A protein and the small-molecule ligand that binds it are described below.
Small molecule (SMILES): O=c1[nH][nH]c2cc(Nc3ncc(Nc4ccccc4)c(Nc4cc(C5CC5)n[nH]4)n3)ccc12

Sequence of chain 1.A:
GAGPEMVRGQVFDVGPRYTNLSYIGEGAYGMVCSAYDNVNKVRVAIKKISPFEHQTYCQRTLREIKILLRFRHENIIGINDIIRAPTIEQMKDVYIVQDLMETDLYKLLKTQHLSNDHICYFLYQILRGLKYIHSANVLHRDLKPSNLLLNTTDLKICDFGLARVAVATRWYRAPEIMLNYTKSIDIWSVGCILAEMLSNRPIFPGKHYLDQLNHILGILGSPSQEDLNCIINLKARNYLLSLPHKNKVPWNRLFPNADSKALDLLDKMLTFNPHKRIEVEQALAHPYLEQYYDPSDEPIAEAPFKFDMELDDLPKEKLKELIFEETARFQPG

Binding-site contacts:
Ligand atom N1 contacts residue ASP167 of chain 1.A at 2.8 Å (salt-bridge).
Ligand atom N7 contacts residue LEU156 of chain 1.A at 3.6 Å.
Ligand atom C12 contacts residue ALA52 of chain 1.A at 3.7 Å (hydrophobic).
Ligand atom N8 contacts residue GLU109 of chain 1.A at 3.0 Å (salt-bridge).
Ligand atom N5 contacts residue MET108 of chain 1.A at 3.2 Å (h-bond).
Ligand atom C1 contacts residue ASP167 of chain 1.A at 3.6 Å.
Ligand atom C10 contacts residue ALA52 of chain 1.A at 3.4 Å (hydrophobic).
Ligand atom C22 contacts residue LYS114 of chain 1.A at 3.5 Å.
Ligand atom N3 contacts residue ASP111 of chain 1.A at 2.7 Å (salt-bridge).
Ligand atom O contacts residue LYS54 of chain 1.A at 3.5 Å.
Ligand atom C15 contacts residue MET108 of chain 1.A at 3.6 Å (hydrophobic).
Ligand atom C7 contacts residue ASP111 of chain 1.A at 3.5 Å.
Ligand atom C17 contacts residue GLU109 of chain 1.A at 3.5 Å.
Ligand atom C12 contacts residue GLN105 of chain 1.A at 3.5 Å.
Ligand atom N9 contacts residue LYS114 of chain 1.A at 2.8 Å (salt-bridge).
Ligand atom N6 contacts residue LEU107 of chain 1.A at 3.6 Å.
Ligand atom C17 contacts residue MET108 of chain 1.A at 3.6 Å (hydrophobic).
Ligand atom N1 contacts residue ASN154 of chain 1.A at 3.2 Å (h-bond).
Ligand atom C16 contacts residue GLU109 of chain 1.A at 3.4 Å.
Ligand atom N2 contacts residue ASN154 of chain 1.A at 3.0 Å (h-bond).
Ligand atom C10 contacts residue LEU156 of chain 1.A at 3.6 Å (hydrophobic).
Ligand atom N6 contacts residue ASP106 of chain 1.A at 3.3 Å (salt-bridge).
Ligand atom N2 contacts residue SER153 of chain 1.A at 2.9 Å (h-bond).
Ligand atom N8 contacts residue MET108 of chain 1.A at 2.8 Å (h-bond).
Ligand atom N1 contacts residue CYS166 of chain 1.A at 3.6 Å.
Ligand atom N2 contacts residue CYS166 of chain 1.A at 3.7 Å.
Ligand atom C13 contacts residue GLN105 of chain 1.A at 3.3 Å.
Ligand atom N9 contacts residue ASP111 of chain 1.A at 3.4 Å (salt-bridge).
Ligand atom C6 contacts residue ASP111 of chain 1.A at 3.5 Å.
Ligand atom C14 contacts residue GLN105 of chain 1.A at 3.6 Å.
Ligand atom C16 contacts residue MET108 of chain 1.A at 3.6 Å (hydrophobic).
Ligand atom C23 contacts residue SER153 of chain 1.A at 3.1 Å.
Ligand atom C22 contacts residue THR110 of chain 1.A at 3.6 Å.
Ligand atom N7 contacts residue ASP106 of chain 1.A at 2.7 Å (salt-bridge).
Ligand atom C2 contacts residue SER153 of chain 1.A at 3.3 Å.
Ligand atom O contacts residue ASP167 of chain 1.A at 3.7 Å.
Ligand atom N6 contacts residue MET108 of chain 1.A at 3.1 Å (h-bond).
Ligand atom N7 contacts residue ALA52 of chain 1.A at 3.2 Å.
Ligand atom C23 contacts residue ASP111 of chain 1.A at 3.5 Å.
Ligand atom N6 contacts residue ALA52 of chain 1.A at 3.7 Å.